Sequence of chain 1.A:
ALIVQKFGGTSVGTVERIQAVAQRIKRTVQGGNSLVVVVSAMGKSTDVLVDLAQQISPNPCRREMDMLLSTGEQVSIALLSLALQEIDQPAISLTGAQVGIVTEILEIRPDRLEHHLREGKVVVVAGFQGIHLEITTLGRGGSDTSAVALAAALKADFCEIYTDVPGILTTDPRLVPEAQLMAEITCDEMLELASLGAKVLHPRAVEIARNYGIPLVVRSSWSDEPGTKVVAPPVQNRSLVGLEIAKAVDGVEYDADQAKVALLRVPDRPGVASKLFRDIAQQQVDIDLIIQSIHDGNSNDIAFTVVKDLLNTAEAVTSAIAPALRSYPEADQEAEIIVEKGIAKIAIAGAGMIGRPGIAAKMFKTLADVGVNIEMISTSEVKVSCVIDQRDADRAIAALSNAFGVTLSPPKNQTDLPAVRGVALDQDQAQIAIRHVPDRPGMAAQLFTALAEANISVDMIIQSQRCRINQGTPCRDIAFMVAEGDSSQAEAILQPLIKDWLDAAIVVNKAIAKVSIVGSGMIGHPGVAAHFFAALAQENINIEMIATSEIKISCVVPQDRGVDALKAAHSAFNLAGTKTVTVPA

The small molecule below binds the protein below.
Small molecule (SMILES): N[C@@H](CCCC[NH3+])C(=O)O

Binding-site contacts:
Ligand atom NZ contacts residue SER564 of chain 1.A at 2.8 Å (h-bond).
Ligand atom NZ contacts residue GLU565 of chain 1.A at 3.9 Å.
Ligand atom CD contacts residue THR563 of chain 1.A at 3.5 Å.
Ligand atom CE contacts residue ILE568 of chain 1.A at 3.5 Å (hydrophobic).
Ligand atom CB contacts residue MET537 of chain 1.A at 4.0 Å (hydrophobic).
Ligand atom CE contacts residue ASP300 of chain 1.A at 3.6 Å.
Ligand atom CE contacts residue THR563 of chain 1.A at 3.2 Å.
Ligand atom O contacts residue PRO541 of chain 1.A at 3.9 Å.
Ligand atom CE contacts residue SER564 of chain 1.A at 3.2 Å.
Ligand atom CG contacts residue ILE299 of chain 1.A at 3.2 Å (hydrophobic).
Ligand atom CA contacts residue ASP298 of chain 1.A at 3.7 Å.
Ligand atom CD contacts residue ASP300 of chain 1.A at 3.6 Å.
Ligand atom N contacts residue HIS540 of chain 1.A at 4.0 Å.
Ligand atom O contacts residue GLY542 of chain 1.A at 4.1 Å.
Ligand atom NZ contacts residue ASP300 of chain 1.A at 2.7 Å (salt-bridge).
Ligand atom N contacts residue MET537 of chain 1.A at 3.0 Å (h-bond).
Ligand atom CB contacts residue ILE299 of chain 1.A at 3.9 Å (hydrophobic).
Ligand atom C contacts residue VAL543 of chain 1.A at 4.0 Å (hydrophobic).
Ligand atom OXT contacts residue HIS540 of chain 1.A at 3.6 Å (h-bond).
Ligand atom C contacts residue HIS540 of chain 1.A at 3.4 Å.
Ligand atom CA contacts residue HIS540 of chain 1.A at 3.5 Å.
Ligand atom OXT contacts residue PRO541 of chain 1.A at 4.0 Å.
Ligand atom CA contacts residue MET537 of chain 1.A at 3.3 Å (hydrophobic).
Ligand atom CA contacts residue ILE299 of chain 1.A at 3.6 Å (hydrophobic).
Ligand atom CE contacts residue MET537 of chain 1.A at 3.7 Å (hydrophobic).
Ligand atom N contacts residue ASP298 of chain 1.A at 2.8 Å (salt-bridge).
Ligand atom OXT contacts residue GLY542 of chain 1.A at 3.3 Å (h-bond).
Ligand atom O contacts residue ASP298 of chain 1.A at 3.4 Å (salt-bridge).
Ligand atom CG contacts residue ASP300 of chain 1.A at 3.7 Å.
Ligand atom OXT contacts residue ALA544 of chain 1.A at 3.2 Å (h-bond).
Ligand atom CD contacts residue ILE568 of chain 1.A at 3.5 Å (hydrophobic).
Ligand atom OXT contacts residue VAL543 of chain 1.A at 3.0 Å (h-bond).
Ligand atom O contacts residue HIS540 of chain 1.A at 3.8 Å.
Ligand atom CD contacts residue ILE302 of chain 1.A at 4.0 Å (hydrophobic).
Ligand atom NZ contacts residue THR563 of chain 1.A at 3.8 Å.
Ligand atom N contacts residue ILE299 of chain 1.A at 2.6 Å (h-bond).
Ligand atom C contacts residue GLY542 of chain 1.A at 4.0 Å.
Ligand atom O contacts residue ILE299 of chain 1.A at 2.8 Å (h-bond).
Ligand atom C contacts residue ILE299 of chain 1.A at 3.9 Å (hydrophobic).
Ligand atom C contacts residue ASP298 of chain 1.A at 3.9 Å.